Binding-site contacts:
Ligand atom O6 contacts residue THR187 of chain 1.A at 3.6 Å (h-bond).
Ligand atom O19 contacts residue SER184 of chain 1.A at 2.7 Å (h-bond).
Ligand atom O7 contacts residue ARG151 of chain 1.B at 3.7 Å.
Ligand atom C5 contacts residue VAL135 of chain 1.A at 3.8 Å (hydrophobic).
Ligand atom C2 contacts residue VAL272 of chain 1.B at 3.8 Å (hydrophobic).
Ligand atom O3 contacts residue ARG151 of chain 1.B at 3.6 Å (salt-bridge).
Ligand atom O4 contacts residue ALA137 of chain 1.A at 2.9 Å (h-bond).
Ligand atom C6 contacts residue THR187 of chain 1.A at 3.8 Å.
Ligand atom P contacts residue SER183 of chain 1.A at 3.4 Å.
Ligand atom O4 contacts residue VAL135 of chain 1.A at 3.9 Å.
Ligand atom C8 contacts residue GLY234 of chain 1.A at 3.9 Å.
Ligand atom O4 contacts residue GLY136 of chain 1.A at 3.9 Å.
Ligand atom O4 contacts residue SER138 of chain 1.A at 4.0 Å.
Ligand atom O18 contacts residue SER182 of chain 1.A at 3.5 Å.
Ligand atom C8 contacts residue GLY230 of chain 1.A at 3.6 Å.
Ligand atom O5 contacts residue MET276 of chain 1.B at 3.6 Å.
Ligand atom O19 contacts residue SER183 of chain 1.A at 3.2 Å (h-bond).
Ligand atom O3 contacts residue GLY234 of chain 1.A at 3.8 Å.
Ligand atom O17 contacts residue THR187 of chain 1.A at 2.7 Å (h-bond).
Ligand atom O7 contacts residue GLY234 of chain 1.A at 3.8 Å.
Ligand atom C1 contacts residue MET276 of chain 1.B at 3.6 Å (hydrophobic).
Ligand atom O18 contacts residue SER183 of chain 1.A at 2.9 Å (h-bond).
Ligand atom O18 contacts residue SER138 of chain 1.A at 2.6 Å (h-bond).
Ligand atom P contacts residue SER184 of chain 1.A at 3.9 Å.
Ligand atom C7 contacts residue GLY234 of chain 1.A at 3.9 Å.
Ligand atom O1 contacts residue VAL272 of chain 1.B at 3.6 Å.
Ligand atom C3 contacts residue TYR147 of chain 1.B at 3.7 Å (hydrophobic).
Ligand atom C6 contacts residue VAL135 of chain 1.A at 3.4 Å (hydrophobic).
Ligand atom O19 contacts residue THR187 of chain 1.A at 4.0 Å.
Ligand atom O19 contacts residue SER182 of chain 1.A at 3.5 Å (h-bond).
Ligand atom P contacts residue SER138 of chain 1.A at 4.0 Å.
Ligand atom P contacts residue THR187 of chain 1.A at 3.5 Å.
Ligand atom O17 contacts residue SER182 of chain 1.A at 2.7 Å (h-bond).
Ligand atom C8 contacts residue PRO231 of chain 1.A at 3.8 Å (hydrophobic).
Ligand atom O4 contacts residue TYR147 of chain 1.B at 4.0 Å.
Ligand atom O3 contacts residue TYR147 of chain 1.B at 2.6 Å (h-bond).
Ligand atom C1 contacts residue VAL272 of chain 1.B at 3.6 Å (hydrophobic).
Ligand atom O17 contacts residue SER183 of chain 1.A at 4.0 Å.
Ligand atom P contacts residue SER182 of chain 1.A at 3.4 Å.
Ligand atom O17 contacts residue SER184 of chain 1.A at 4.0 Å.

The small molecule below binds the protein below.
Small molecule (SMILES): CC(=O)N[C@H]1[C@@H](O)[C@H](O)[C@@H](COP(=O)(O)O)O[C@@H]1O

Sequence of chain 1.B:
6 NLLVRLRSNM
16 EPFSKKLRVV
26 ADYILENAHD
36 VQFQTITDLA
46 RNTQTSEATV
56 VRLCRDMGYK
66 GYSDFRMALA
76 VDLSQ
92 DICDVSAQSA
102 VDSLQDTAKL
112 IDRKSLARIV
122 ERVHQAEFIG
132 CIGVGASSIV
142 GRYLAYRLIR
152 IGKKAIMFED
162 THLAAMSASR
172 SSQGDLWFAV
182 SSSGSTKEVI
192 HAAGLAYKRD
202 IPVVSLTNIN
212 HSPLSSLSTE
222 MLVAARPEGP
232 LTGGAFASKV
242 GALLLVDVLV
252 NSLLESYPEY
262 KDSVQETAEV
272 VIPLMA

Sequence of chain 1.A:
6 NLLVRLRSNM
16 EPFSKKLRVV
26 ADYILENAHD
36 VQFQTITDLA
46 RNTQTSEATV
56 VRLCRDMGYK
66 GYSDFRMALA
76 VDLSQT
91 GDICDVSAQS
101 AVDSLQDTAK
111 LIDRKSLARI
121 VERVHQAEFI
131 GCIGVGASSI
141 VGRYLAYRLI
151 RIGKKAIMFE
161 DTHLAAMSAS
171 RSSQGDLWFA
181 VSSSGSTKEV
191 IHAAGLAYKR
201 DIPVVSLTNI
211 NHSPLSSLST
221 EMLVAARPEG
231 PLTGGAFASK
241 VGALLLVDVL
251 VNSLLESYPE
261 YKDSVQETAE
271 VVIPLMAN